The small molecule below binds the protein below.
Small molecule (SMILES): CC(C)Oc1cc(-n2nc(C(C)(C)C)oc2=O)c(Cl)cc1Cl

Sequence of chain 1.A:
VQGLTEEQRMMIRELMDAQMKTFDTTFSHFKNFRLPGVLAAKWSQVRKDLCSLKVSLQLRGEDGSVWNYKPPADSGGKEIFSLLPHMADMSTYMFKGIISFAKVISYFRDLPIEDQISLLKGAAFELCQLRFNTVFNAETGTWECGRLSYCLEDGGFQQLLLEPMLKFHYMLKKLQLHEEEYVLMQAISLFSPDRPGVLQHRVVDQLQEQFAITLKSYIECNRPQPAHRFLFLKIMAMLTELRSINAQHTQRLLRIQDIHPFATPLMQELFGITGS

Binding-site contacts:
Ligand atom CAQ contacts residue HIS289 of chain 1.A at 3.6 Å.
Ligand atom CAJ contacts residue SER129 of chain 1.A at 3.4 Å.
Ligand atom CL2 contacts residue GLN167 of chain 1.A at 3.4 Å.
Ligand atom CAD contacts residue LEU91 of chain 1.A at 3.9 Å (hydrophobic).
Ligand atom CAP contacts residue SER129 of chain 1.A at 3.5 Å.
Ligand atom CAJ contacts residue PHE133 of chain 1.A at 3.8 Å (hydrophobic).
Ligand atom CL2 contacts residue CYS166 of chain 1.A at 3.6 Å.
Ligand atom CAA contacts residue PHE302 of chain 1.A at 3.7 Å (hydrophobic).
Ligand atom CAO contacts residue HIS289 of chain 1.A at 3.5 Å.
Ligand atom CAQ contacts residue SER129 of chain 1.A at 4.0 Å.
Ligand atom NAL contacts residue GLN167 of chain 1.A at 3.6 Å.
Ligand atom CAO contacts residue SER129 of chain 1.A at 3.6 Å.
Ligand atom OAH contacts residue SER129 of chain 1.A at 3.5 Å (h-bond).
Ligand atom CAC contacts residue TRP181 of chain 1.A at 3.8 Å (hydrophobic).
Ligand atom CL1 contacts residue PHE311 of chain 1.A at 3.7 Å.
Ligand atom CAB contacts residue ALA126 of chain 1.A at 3.8 Å (hydrophobic).
Ligand atom CAS contacts residue PHE170 of chain 1.A at 3.7 Å (hydrophobic).
Ligand atom CAB contacts residue PHE302 of chain 1.A at 3.9 Å (hydrophobic).
Ligand atom OAH contacts residue MET128 of chain 1.A at 3.5 Å.
Ligand atom CL1 contacts residue HIS289 of chain 1.A at 3.4 Å.
Ligand atom CAC contacts residue PHE170 of chain 1.A at 3.5 Å (hydrophobic).
Ligand atom OAM contacts residue PHE170 of chain 1.A at 3.3 Å.
Ligand atom CL1 contacts residue LEU293 of chain 1.A at 3.4 Å.
Ligand atom OAI contacts residue LEU293 of chain 1.A at 4.0 Å.
Ligand atom CAE contacts residue TRP181 of chain 1.A at 4.0 Å (hydrophobic).
Ligand atom OAH contacts residue MET125 of chain 1.A at 3.8 Å.
Ligand atom CAE contacts residue LEU91 of chain 1.A at 3.9 Å (hydrophobic).
Ligand atom OAH contacts residue PHE170 of chain 1.A at 3.8 Å.
Ligand atom OAI contacts residue HIS289 of chain 1.A at 3.4 Å (h-bond).
Ligand atom CAK contacts residue SER129 of chain 1.A at 4.1 Å.
Ligand atom CAJ contacts residue PHE163 of chain 1.A at 3.9 Å (hydrophobic).
Ligand atom CAE contacts residue MET205 of chain 1.A at 3.6 Å (hydrophobic).
Ligand atom CAE contacts residue GLN167 of chain 1.A at 4.0 Å.
Ligand atom CAP contacts residue GLN167 of chain 1.A at 4.0 Å.
Ligand atom CAB contacts residue MET125 of chain 1.A at 3.6 Å (hydrophobic).
Ligand atom CAR contacts residue SER129 of chain 1.A at 3.9 Å.
Ligand atom CL2 contacts residue PHE170 of chain 1.A at 3.7 Å.
Ligand atom CL1 contacts residue PHE133 of chain 1.A at 3.8 Å.
Ligand atom NAT contacts residue PHE170 of chain 1.A at 4.0 Å.
Ligand atom CAU contacts residue PHE170 of chain 1.A at 3.5 Å (hydrophobic).